A small-molecule ligand and the protein it binds are described below.
Small molecule (SMILES): Nc1nc(=O)n([C@@H]2CS[C@H](CO)O2)cc1F

Binding-site contacts:
Ligand atom N6 contacts residue PHE157 of chain 2.B at 3.7 Å.
Ligand atom C9 contacts residue PHE116 of chain 2.B at 3.5 Å (hydrophobic).
Ligand atom C9 contacts residue GLN117 of chain 2.B at 3.6 Å.
Ligand atom O5 contacts residue ILE50 of chain 2.B at 3.7 Å.
Ligand atom O6 contacts residue ARG148 of chain 2.B at 3.0 Å (salt-bridge).
Ligand atom O4 contacts residue MET105 of chain 2.B at 3.4 Å.
Ligand atom C16 contacts residue ARG148 of chain 2.B at 3.5 Å.
Ligand atom F2 contacts residue ASP153 of chain 2.B at 3.2 Å.
Ligand atom C13 contacts residue PHE157 of chain 2.B at 3.7 Å (hydrophobic).
Ligand atom O4 contacts residue PHE116 of chain 2.B at 3.6 Å.
Ligand atom O4 contacts residue GLN117 of chain 2.B at 3.6 Å (h-bond).
Ligand atom S2 contacts residue TRP78 of chain 2.B at 3.8 Å.
Ligand atom F2 contacts residue PHE157 of chain 2.B at 3.9 Å.
Ligand atom O6 contacts residue GLU73 of chain 2.B at 3.6 Å (salt-bridge).
Ligand atom N5 contacts residue PHE157 of chain 2.B at 3.3 Å.
Ligand atom O4 contacts residue PHE157 of chain 2.B at 3.7 Å.
Ligand atom N5 contacts residue GLN117 of chain 2.B at 2.9 Å (h-bond).
Ligand atom C13 contacts residue TYR106 of chain 2.B at 3.9 Å (hydrophobic).
Ligand atom C11 contacts residue PHE157 of chain 2.B at 3.6 Å (hydrophobic).
Ligand atom F2 contacts residue TRP78 of chain 2.B at 3.9 Å.
Ligand atom N5 contacts residue PHE116 of chain 2.B at 3.4 Å.
Ligand atom C10 contacts residue PHE157 of chain 2.B at 3.4 Å (hydrophobic).
Ligand atom C12 contacts residue ARG148 of chain 2.B at 3.5 Å.
Ligand atom S2 contacts residue LEU102 of chain 2.B at 3.6 Å.
Ligand atom O5 contacts residue PHE157 of chain 2.B at 3.8 Å.
Ligand atom O5 contacts residue ARG148 of chain 2.B at 3.7 Å.
Ligand atom C14 contacts residue LEU102 of chain 2.B at 3.7 Å (hydrophobic).
Ligand atom C12 contacts residue PHE157 of chain 2.B at 3.7 Å (hydrophobic).
Ligand atom C10 contacts residue GLN117 of chain 2.B at 3.7 Å.
Ligand atom C14 contacts residue TYR106 of chain 2.B at 3.1 Å (hydrophobic).
Ligand atom F2 contacts residue ARG124 of chain 2.B at 2.8 Å.
Ligand atom O6 contacts residue ILE50 of chain 2.B at 3.8 Å.
Ligand atom N6 contacts residue ASP153 of chain 2.B at 2.9 Å (salt-bridge).
Ligand atom F2 contacts residue GLU73 of chain 2.B at 3.2 Å.
Ligand atom C16 contacts residue GLU73 of chain 2.B at 3.3 Å.
Ligand atom C9 contacts residue PHE157 of chain 2.B at 3.3 Å (hydrophobic).
Ligand atom N4 contacts residue PHE157 of chain 2.B at 3.4 Å.
Ligand atom F2 contacts residue ARG148 of chain 2.B at 3.8 Å.
Ligand atom C10 contacts residue ASP153 of chain 2.B at 3.9 Å.
Ligand atom N6 contacts residue GLN117 of chain 2.B at 3.0 Å (h-bond).

Sequence of chain 2.B:
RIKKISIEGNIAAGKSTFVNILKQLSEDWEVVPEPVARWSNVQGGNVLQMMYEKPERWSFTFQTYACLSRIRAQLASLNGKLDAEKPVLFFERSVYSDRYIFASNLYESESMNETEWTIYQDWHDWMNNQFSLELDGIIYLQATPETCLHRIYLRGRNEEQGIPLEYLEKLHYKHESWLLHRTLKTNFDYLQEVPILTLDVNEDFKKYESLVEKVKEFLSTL